A small-molecule ligand and the protein it binds are described below.
Small molecule (SMILES): CC(=O)N[C@@H]1[C@@H](O)[C@H](O)[C@@H](CO)O[C@H]1O

Sequence of chain 1.B:
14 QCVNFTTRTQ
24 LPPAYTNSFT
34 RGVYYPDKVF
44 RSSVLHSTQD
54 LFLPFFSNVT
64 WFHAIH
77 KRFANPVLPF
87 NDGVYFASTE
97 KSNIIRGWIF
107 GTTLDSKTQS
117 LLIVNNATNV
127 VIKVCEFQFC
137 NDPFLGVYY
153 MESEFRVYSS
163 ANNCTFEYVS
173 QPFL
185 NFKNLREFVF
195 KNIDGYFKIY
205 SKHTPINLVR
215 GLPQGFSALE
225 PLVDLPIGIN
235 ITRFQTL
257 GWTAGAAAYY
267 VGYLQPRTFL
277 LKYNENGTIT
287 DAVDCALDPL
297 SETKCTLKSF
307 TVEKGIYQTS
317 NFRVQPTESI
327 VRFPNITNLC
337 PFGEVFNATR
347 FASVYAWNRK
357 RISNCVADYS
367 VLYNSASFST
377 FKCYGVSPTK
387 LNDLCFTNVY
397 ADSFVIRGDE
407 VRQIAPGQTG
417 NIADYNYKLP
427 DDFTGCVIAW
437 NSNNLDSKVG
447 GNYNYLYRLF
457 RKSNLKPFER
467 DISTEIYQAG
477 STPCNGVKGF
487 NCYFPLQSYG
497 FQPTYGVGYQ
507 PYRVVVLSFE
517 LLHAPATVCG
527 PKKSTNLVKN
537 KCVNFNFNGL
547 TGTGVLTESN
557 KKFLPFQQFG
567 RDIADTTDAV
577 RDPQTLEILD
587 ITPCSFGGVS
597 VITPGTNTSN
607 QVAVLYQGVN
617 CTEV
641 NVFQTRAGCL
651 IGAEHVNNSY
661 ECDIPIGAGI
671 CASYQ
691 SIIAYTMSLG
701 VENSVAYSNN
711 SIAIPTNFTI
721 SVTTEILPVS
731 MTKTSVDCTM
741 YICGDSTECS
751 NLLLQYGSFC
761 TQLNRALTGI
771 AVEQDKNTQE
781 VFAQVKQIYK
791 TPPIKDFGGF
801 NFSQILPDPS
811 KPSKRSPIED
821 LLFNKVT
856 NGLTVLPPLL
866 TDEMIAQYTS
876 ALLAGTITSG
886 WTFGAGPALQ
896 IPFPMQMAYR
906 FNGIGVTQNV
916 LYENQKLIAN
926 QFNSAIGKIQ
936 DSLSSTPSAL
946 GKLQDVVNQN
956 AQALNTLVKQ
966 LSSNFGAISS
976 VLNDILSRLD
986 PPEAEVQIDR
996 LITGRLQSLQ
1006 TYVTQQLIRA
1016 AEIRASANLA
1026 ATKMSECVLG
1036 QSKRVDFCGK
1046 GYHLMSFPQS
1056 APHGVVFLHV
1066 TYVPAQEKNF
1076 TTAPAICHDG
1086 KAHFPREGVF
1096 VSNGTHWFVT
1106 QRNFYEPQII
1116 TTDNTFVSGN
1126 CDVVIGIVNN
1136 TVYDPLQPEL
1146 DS

Binding-site contacts:
Ligand atom O5 contacts residue ASN125 of chain 1.B at 4.0 Å.
Ligand atom C3 contacts residue ASN122 of chain 1.B at 3.8 Å.
Ligand atom C3 contacts residue ASN125 of chain 1.B at 4.2 Å.
Ligand atom C5 contacts residue ASN125 of chain 1.B at 3.9 Å.
Ligand atom C4 contacts residue ASN122 of chain 1.B at 4.2 Å.
Ligand atom N2 contacts residue ASN122 of chain 1.B at 2.8 Å (h-bond).
Ligand atom C3 contacts residue THR124 of chain 1.B at 3.8 Å.
Ligand atom O7 contacts residue ASN122 of chain 1.B at 3.4 Å (h-bond).
Ligand atom C2 contacts residue ASN122 of chain 1.B at 2.4 Å.
Ligand atom C7 contacts residue ASN122 of chain 1.B at 3.3 Å.
Ligand atom O5 contacts residue VAL127 of chain 1.B at 4.2 Å.
Ligand atom C8 contacts residue THR124 of chain 1.B at 3.8 Å.
Ligand atom C2 contacts residue ASN125 of chain 1.B at 4.4 Å.
Ligand atom C5 contacts residue ASN122 of chain 1.B at 3.7 Å.
Ligand atom C8 contacts residue ASN122 of chain 1.B at 4.4 Å.
Ligand atom C6 contacts residue VAL127 of chain 1.B at 3.7 Å (hydrophobic).
Ligand atom C1 contacts residue ASN122 of chain 1.B at 1.4 Å.
Ligand atom N2 contacts residue THR124 of chain 1.B at 3.1 Å (h-bond).
Ligand atom C1 contacts residue ASN125 of chain 1.B at 3.6 Å.
Ligand atom C1 contacts residue THR124 of chain 1.B at 3.4 Å.
Ligand atom C7 contacts residue THR124 of chain 1.B at 4.1 Å.
Ligand atom C8 contacts residue ALA123 of chain 1.B at 3.9 Å (hydrophobic).
Ligand atom C2 contacts residue THR124 of chain 1.B at 3.6 Å.
Ligand atom C5 contacts residue VAL127 of chain 1.B at 4.2 Å (hydrophobic).
Ligand atom O5 contacts residue ASN122 of chain 1.B at 2.4 Å (h-bond).